Sequence of chain 1.A:
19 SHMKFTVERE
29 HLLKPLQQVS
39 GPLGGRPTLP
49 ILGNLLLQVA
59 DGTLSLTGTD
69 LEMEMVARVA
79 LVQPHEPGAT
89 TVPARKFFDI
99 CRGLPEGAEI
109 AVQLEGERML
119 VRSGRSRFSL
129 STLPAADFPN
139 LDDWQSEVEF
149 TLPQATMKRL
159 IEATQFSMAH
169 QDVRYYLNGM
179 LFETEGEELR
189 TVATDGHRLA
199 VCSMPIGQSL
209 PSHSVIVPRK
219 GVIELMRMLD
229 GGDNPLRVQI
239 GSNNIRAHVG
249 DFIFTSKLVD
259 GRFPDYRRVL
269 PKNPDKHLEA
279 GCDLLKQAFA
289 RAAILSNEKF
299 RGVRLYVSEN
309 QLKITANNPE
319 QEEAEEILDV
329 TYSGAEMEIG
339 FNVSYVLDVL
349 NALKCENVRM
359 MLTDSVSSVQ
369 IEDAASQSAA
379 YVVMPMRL

Binding-site contacts:
Ligand atom CB contacts residue GLY194 of chain 1.A at 3.4 Å.
Ligand atom OD2 contacts residue HIS195 of chain 1.A at 2.8 Å (h-bond).
Ligand atom O contacts residue VAL267 of chain 1.A at 3.3 Å.
Ligand atom C contacts residue MET382 of chain 1.A at 3.5 Å (hydrophobic).
Ligand atom N contacts residue PRO383 of chain 1.A at 3.2 Å (h-bond).
Ligand atom OD2 contacts residue GLY194 of chain 1.A at 3.5 Å (h-bond).
Ligand atom CB contacts residue MET382 of chain 1.A at 3.7 Å (hydrophobic).
Ligand atom O contacts residue ARG385 of chain 1.A at 2.8 Å (salt-bridge).
Ligand atom NE2 contacts residue MET384 of chain 1.A at 3.5 Å.
Ligand atom CB contacts residue PRO383 of chain 1.A at 3.6 Å (hydrophobic).
Ligand atom OE1 contacts residue PRO383 of chain 1.A at 3.3 Å (h-bond).
Ligand atom CD1 contacts residue GLY194 of chain 1.A at 3.8 Å.
Ligand atom CG contacts residue HIS195 of chain 1.A at 3.5 Å.
Ligand atom CD1 contacts residue LEU197 of chain 1.A at 3.9 Å (hydrophobic).
Ligand atom CE1 contacts residue ARG385 of chain 1.A at 3.9 Å.
Ligand atom CG contacts residue HIS195 of chain 1.A at 3.9 Å.
Ligand atom CD contacts residue MET382 of chain 1.A at 3.8 Å (hydrophobic).
Ligand atom CD1 contacts residue ARG196 of chain 1.A at 3.7 Å.
Ligand atom CD1 contacts residue THR192 of chain 1.A at 3.6 Å.
Ligand atom O contacts residue MET384 of chain 1.A at 3.3 Å.
Ligand atom N contacts residue GLY194 of chain 1.A at 2.8 Å (h-bond).
Ligand atom OE1 contacts residue MET382 of chain 1.A at 2.8 Å (h-bond).
Ligand atom CG contacts residue PRO383 of chain 1.A at 3.7 Å (hydrophobic).
Ligand atom CA contacts residue GLY194 of chain 1.A at 3.8 Å.
Ligand atom CLE1 contacts residue THR192 of chain 1.A at 3.7 Å.
Ligand atom CLZ contacts residue PRO262 of chain 1.A at 3.8 Å.
Ligand atom O contacts residue MET382 of chain 1.A at 3.2 Å.
Ligand atom CLZ contacts residue GLY194 of chain 1.A at 3.7 Å.
Ligand atom CD1 contacts residue HIS195 of chain 1.A at 3.8 Å.
Ligand atom CG contacts residue GLY194 of chain 1.A at 3.4 Å.
Ligand atom CLZ contacts residue LEU175 of chain 1.A at 3.5 Å.
Ligand atom NE2 contacts residue TYR343 of chain 1.A at 3.5 Å.
Ligand atom C contacts residue ARG385 of chain 1.A at 3.7 Å.
Ligand atom O contacts residue MET382 of chain 1.A at 3.5 Å.
Ligand atom CD2 contacts residue VAL380 of chain 1.A at 3.8 Å (hydrophobic).
Ligand atom C contacts residue GLY194 of chain 1.A at 3.5 Å.
Ligand atom CA contacts residue GLY194 of chain 1.A at 3.7 Å.
Ligand atom C contacts residue MET382 of chain 1.A at 3.7 Å (hydrophobic).
Ligand atom NE2 contacts residue ASN340 of chain 1.A at 3.9 Å.
Ligand atom CD2 contacts residue PRO383 of chain 1.A at 3.7 Å (hydrophobic).

A small-molecule ligand and the protein it binds are described below.
Small molecule (SMILES): CC(=O)N[C@@H](CCC(N)=O)C(=O)N[C@@H](CC1CCCCC1)C(=O)N(C)[C@@H](CC(=O)O)C(=O)N[C@@H](CC(C)C)C(=O)N[C@@H](Cc1ccc(Cl)c(Cl)c1)C(=O)O